The small molecule below binds the protein below.
Small molecule (SMILES): CC(C)CN(C[C@@H](O)[C@H](Cc1ccccc1)NC(=O)O[C@H]1CO[C@H]2OCC[C@H]21)S(=O)(=O)c1ccc(N)cc1

Binding-site contacts:
Ligand atom C15 contacts residue GLY27 of chain 1.A at 3.6 Å.
Ligand atom O28 contacts residue ASP29 of chain 1.B at 2.8 Å (salt-bridge).
Ligand atom C25 contacts residue ASP30 of chain 1.B at 3.8 Å.
Ligand atom O9 contacts residue ILE50 of chain 1.B at 3.5 Å.
Ligand atom O18 contacts residue GLY27 of chain 1.B at 3.5 Å.
Ligand atom O26 contacts residue ASP29 of chain 1.B at 3.3 Å (salt-bridge).
Ligand atom C35 contacts residue VAL82 of chain 1.A at 3.6 Å (hydrophobic).
Ligand atom C6 contacts residue ALA28 of chain 1.A at 3.5 Å (hydrophobic).
Ligand atom C29 contacts residue GLY27 of chain 1.B at 3.6 Å.
Ligand atom C33 contacts residue GLY27 of chain 1.B at 3.5 Å.
Ligand atom O9 contacts residue ILE84 of chain 1.A at 3.6 Å.
Ligand atom O10 contacts residue GLY49 of chain 1.A at 3.0 Å.
Ligand atom O28 contacts residue ALA28 of chain 1.B at 3.8 Å.
Ligand atom C32 contacts residue GLY27 of chain 1.B at 3.6 Å.
Ligand atom C36 contacts residue GLY49 of chain 1.B at 3.5 Å.
Ligand atom C31 contacts residue GLY48 of chain 1.B at 3.2 Å.
Ligand atom C7 contacts residue VAL32 of chain 1.A at 3.5 Å (hydrophobic).
Ligand atom C7 contacts residue ASP30 of chain 1.A at 3.5 Å.
Ligand atom C33 contacts residue VAL82 of chain 1.A at 3.7 Å (hydrophobic).
Ligand atom O23 contacts residue ALA28 of chain 1.B at 3.6 Å.
Ligand atom C16 contacts residue ASP25 of chain 1.A at 3.2 Å.
Ligand atom C35 contacts residue PRO81 of chain 1.A at 3.7 Å (hydrophobic).
Ligand atom O26 contacts residue ASP30 of chain 1.B at 3.2 Å (salt-bridge).
Ligand atom C27 contacts residue ASP29 of chain 1.B at 3.6 Å.
Ligand atom C4 contacts residue GLY48 of chain 1.A at 3.4 Å.
Ligand atom C7 contacts residue ALA28 of chain 1.A at 3.3 Å (hydrophobic).
Ligand atom O10 contacts residue ILE50 of chain 1.B at 3.7 Å.
Ligand atom C36 contacts residue ILE50 of chain 1.B at 3.5 Å (hydrophobic).
Ligand atom C34 contacts residue VAL82 of chain 1.A at 3.5 Å (hydrophobic).
Ligand atom C36 contacts residue PRO81 of chain 1.A at 3.6 Å (hydrophobic).
Ligand atom C17 contacts residue ASP25 of chain 1.B at 3.5 Å.
Ligand atom O18 contacts residue ASP25 of chain 1.A at 2.6 Å (salt-bridge).
Ligand atom C32 contacts residue ASP25 of chain 1.A at 3.3 Å.
Ligand atom N1 contacts residue ASP30 of chain 1.A at 3.1 Å (salt-bridge).
Ligand atom C30 contacts residue GLY48 of chain 1.B at 3.2 Å.
Ligand atom C13 contacts residue GLY27 of chain 1.A at 3.7 Å.
Ligand atom C12 contacts residue GLY27 of chain 1.A at 3.3 Å.
Ligand atom C17 contacts residue ASP25 of chain 1.A at 3.4 Å.
Ligand atom O18 contacts residue ASP25 of chain 1.B at 2.7 Å (salt-bridge).
Ligand atom N20 contacts residue GLY27 of chain 1.B at 3.2 Å (h-bond).

Sequence of chain 1.B:
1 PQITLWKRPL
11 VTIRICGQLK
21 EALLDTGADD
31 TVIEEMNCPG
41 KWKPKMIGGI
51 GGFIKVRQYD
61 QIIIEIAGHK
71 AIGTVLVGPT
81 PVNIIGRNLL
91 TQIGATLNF

Sequence of chain 1.A:
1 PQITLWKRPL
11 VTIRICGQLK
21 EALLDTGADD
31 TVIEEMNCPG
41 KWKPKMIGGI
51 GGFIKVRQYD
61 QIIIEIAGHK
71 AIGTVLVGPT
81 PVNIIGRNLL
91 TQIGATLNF